Binding-site contacts:
Ligand atom O2 contacts residue SER11 of chain 1.B at 2.9 Å (h-bond).
Ligand atom O4 contacts residue CYS299 of chain 1.A at 3.5 Å.
Ligand atom C3 contacts residue ASN298 of chain 1.A at 3.9 Å.
Ligand atom C1 contacts residue SER11 of chain 1.B at 1.6 Å.
Ligand atom C6 contacts residue TRP272 of chain 1.A at 3.5 Å (hydrophobic).
Ligand atom O3 contacts residue ASN298 of chain 1.A at 3.3 Å (h-bond).
Ligand atom O2 contacts residue TRP273 of chain 1.A at 2.8 Å (h-bond).
Ligand atom C5 contacts residue GLU169 of chain 1.A at 3.9 Å.
Ligand atom O4 contacts residue GLN244 of chain 1.A at 3.0 Å (h-bond).
Ligand atom C1 contacts residue TRP273 of chain 1.A at 3.8 Å (hydrophobic).
Ligand atom O4 contacts residue ASN202 of chain 1.A at 3.8 Å.
Ligand atom O3 contacts residue ASN202 of chain 1.A at 4.0 Å.
Ligand atom C5 contacts residue TRP273 of chain 1.A at 3.8 Å (hydrophobic).
Ligand atom C5 contacts residue SER11 of chain 1.B at 3.7 Å.
Ligand atom C1 contacts residue GLN171 of chain 1.A at 3.9 Å.
Ligand atom O5 contacts residue GLN171 of chain 1.A at 2.9 Å (h-bond).
Ligand atom C2 contacts residue TRP273 of chain 1.A at 3.7 Å (hydrophobic).
Ligand atom C4 contacts residue ASN298 of chain 1.A at 3.9 Å.
Ligand atom C4 contacts residue GLN171 of chain 1.A at 3.8 Å.
Ligand atom C5 contacts residue TRP272 of chain 1.A at 3.6 Å (hydrophobic).
Ligand atom O2 contacts residue VAL173 of chain 1.A at 3.8 Å.
Ligand atom O3 contacts residue UDP1 of chain 1.E at 2.8 Å (h-bond).
Ligand atom C2 contacts residue ASN298 of chain 1.A at 3.9 Å.
Ligand atom O5 contacts residue SER11 of chain 1.B at 2.4 Å (h-bond).
Ligand atom O2 contacts residue UDP1 of chain 1.E at 2.9 Å (h-bond).
Ligand atom O2 contacts residue CYS299 of chain 1.A at 3.4 Å.
Ligand atom C2 contacts residue SER11 of chain 1.B at 2.6 Å.
Ligand atom C3 contacts residue UDP1 of chain 1.E at 3.6 Å.
Ligand atom C5 contacts residue GLN171 of chain 1.A at 3.4 Å.
Ligand atom O4 contacts residue LEU241 of chain 1.A at 3.8 Å.
Ligand atom C1 contacts residue CYS270 of chain 1.A at 3.8 Å (hydrophobic).
Ligand atom C3 contacts residue SER11 of chain 1.B at 3.9 Å.
Ligand atom O4 contacts residue GLU169 of chain 1.A at 2.8 Å (salt-bridge).
Ligand atom O4 contacts residue TRP272 of chain 1.A at 3.8 Å.
Ligand atom C4 contacts residue GLU169 of chain 1.A at 3.6 Å.
Ligand atom C2 contacts residue CYS299 of chain 1.A at 4.0 Å (hydrophobic).
Ligand atom C3 contacts residue TRP273 of chain 1.A at 3.9 Å (hydrophobic).
Ligand atom C2 contacts residue UDP1 of chain 1.E at 4.0 Å.
Ligand atom O5 contacts residue TRP273 of chain 1.A at 3.5 Å.
Ligand atom O6 contacts residue GLU10 of chain 1.B at 3.6 Å.

Sequence of chain 1.A:
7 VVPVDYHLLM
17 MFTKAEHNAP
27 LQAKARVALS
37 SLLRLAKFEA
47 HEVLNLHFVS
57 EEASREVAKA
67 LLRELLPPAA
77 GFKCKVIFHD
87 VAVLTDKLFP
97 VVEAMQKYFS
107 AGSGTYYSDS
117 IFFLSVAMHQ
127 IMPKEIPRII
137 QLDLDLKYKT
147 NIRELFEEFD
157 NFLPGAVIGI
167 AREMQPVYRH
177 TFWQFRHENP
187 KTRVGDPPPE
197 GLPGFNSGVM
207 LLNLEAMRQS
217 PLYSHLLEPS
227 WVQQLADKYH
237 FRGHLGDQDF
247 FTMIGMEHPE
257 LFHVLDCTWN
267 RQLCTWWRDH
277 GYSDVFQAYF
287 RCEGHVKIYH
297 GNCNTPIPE

Sequence of chain 1.B:
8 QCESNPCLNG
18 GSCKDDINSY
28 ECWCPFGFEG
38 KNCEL

A small-molecule ligand and the protein it binds are described below.
Small molecule (SMILES): OC[C@H]1OC[C@H](O)[C@@H](O[C@H]2OC[C@@H](O)[C@H](O)[C@H]2O)[C@@H]1O